Sequence of chain 2.B:
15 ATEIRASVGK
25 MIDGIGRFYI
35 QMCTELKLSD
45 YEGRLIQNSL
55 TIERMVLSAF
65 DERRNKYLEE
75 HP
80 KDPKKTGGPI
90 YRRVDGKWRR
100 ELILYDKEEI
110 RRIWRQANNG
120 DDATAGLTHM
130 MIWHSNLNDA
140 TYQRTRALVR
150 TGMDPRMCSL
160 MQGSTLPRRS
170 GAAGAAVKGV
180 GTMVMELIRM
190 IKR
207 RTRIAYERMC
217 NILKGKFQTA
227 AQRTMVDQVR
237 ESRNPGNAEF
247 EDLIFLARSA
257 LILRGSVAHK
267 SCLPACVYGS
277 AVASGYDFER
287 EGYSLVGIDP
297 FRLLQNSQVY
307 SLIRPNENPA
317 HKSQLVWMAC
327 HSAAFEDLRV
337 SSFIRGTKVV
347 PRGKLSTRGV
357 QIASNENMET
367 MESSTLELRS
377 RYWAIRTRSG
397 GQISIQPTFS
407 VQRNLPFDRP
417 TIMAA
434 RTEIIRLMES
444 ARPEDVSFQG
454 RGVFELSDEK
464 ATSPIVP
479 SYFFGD

Binding-site contacts:
Ligand atom CL30 contacts residue TYR45 of chain 2.B at 3.3 Å.
Ligand atom N22 contacts residue TYR45 of chain 2.B at 3.4 Å.
Ligand atom C13 contacts residue TYR45 of chain 2.B at 3.5 Å (hydrophobic).
Ligand atom O27 contacts residue SER369 of chain 2.B at 2.4 Å (h-bond).
Ligand atom C9 contacts residue TYR282 of chain 2.A at 3.5 Å (hydrophobic).
Ligand atom C9 contacts residue ASN302 of chain 2.A at 3.7 Å.
Ligand atom O28 contacts residue ASP295 of chain 2.A at 3.0 Å (salt-bridge).
Ligand atom C4 contacts residue ARG298 of chain 2.A at 2.6 Å.
Ligand atom C19 contacts residue TYR306 of chain 2.B at 3.6 Å (hydrophobic).
Ligand atom O27 contacts residue TYR306 of chain 2.B at 3.6 Å.
Ligand atom C16 contacts residue TYR282 of chain 2.A at 3.5 Å (hydrophobic).
Ligand atom N25 contacts residue TYR282 of chain 2.A at 3.6 Å (h-bond).
Ligand atom N25 contacts residue ASP295 of chain 2.A at 3.2 Å (salt-bridge).
Ligand atom C15 contacts residue SER369 of chain 2.B at 3.4 Å.
Ligand atom C5 contacts residue TYR282 of chain 2.A at 3.6 Å (hydrophobic).
Ligand atom C12 contacts residue TYR45 of chain 2.B at 3.7 Å (hydrophobic).
Ligand atom C17 contacts residue ARG298 of chain 2.A at 3.6 Å.
Ligand atom C13 contacts residue TRP97 of chain 2.B at 3.7 Å (hydrophobic).
Ligand atom O26 contacts residue ARG298 of chain 2.A at 3.5 Å.
Ligand atom O26 contacts residue ASP295 of chain 2.A at 3.1 Å.
Ligand atom CL31 contacts residue ARG92 of chain 2.B at 3.2 Å.
Ligand atom C14 contacts residue ARG92 of chain 2.B at 3.4 Å.
Ligand atom N21 contacts residue ARG92 of chain 2.B at 3.5 Å (salt-bridge).
Ligand atom O28 contacts residue LEU299 of chain 2.A at 3.2 Å.
Ligand atom O29 contacts residue TRP97 of chain 2.B at 3.3 Å.
Ligand atom C3 contacts residue ARG298 of chain 2.A at 3.2 Å.
Ligand atom C10 contacts residue TYR282 of chain 2.A at 3.4 Å (hydrophobic).
Ligand atom C20 contacts residue TYR306 of chain 2.B at 3.5 Å (hydrophobic).
Ligand atom C6 contacts residue TYR282 of chain 2.A at 3.7 Å (hydrophobic).
Ligand atom C1 contacts residue TYR282 of chain 2.A at 3.5 Å (hydrophobic).
Ligand atom C4 contacts residue TYR282 of chain 2.A at 3.5 Å (hydrophobic).
Ligand atom O29 contacts residue GLU46 of chain 2.B at 3.2 Å (salt-bridge).
Ligand atom C10 contacts residue ARG298 of chain 2.A at 3.6 Å.
Ligand atom C20 contacts residue TYR45 of chain 2.B at 3.2 Å (hydrophobic).
Ligand atom O29 contacts residue TYR45 of chain 2.B at 3.2 Å.
Ligand atom C17 contacts residue ASN302 of chain 2.A at 3.5 Å.
Ligand atom C19 contacts residue ASN302 of chain 2.A at 3.2 Å.
Ligand atom N23 contacts residue ASN302 of chain 2.A at 3.6 Å.
Ligand atom C11 contacts residue TYR282 of chain 2.A at 3.4 Å (hydrophobic).
Ligand atom O28 contacts residue TYR289 of chain 2.A at 3.5 Å.

Sequence of chain 2.A:
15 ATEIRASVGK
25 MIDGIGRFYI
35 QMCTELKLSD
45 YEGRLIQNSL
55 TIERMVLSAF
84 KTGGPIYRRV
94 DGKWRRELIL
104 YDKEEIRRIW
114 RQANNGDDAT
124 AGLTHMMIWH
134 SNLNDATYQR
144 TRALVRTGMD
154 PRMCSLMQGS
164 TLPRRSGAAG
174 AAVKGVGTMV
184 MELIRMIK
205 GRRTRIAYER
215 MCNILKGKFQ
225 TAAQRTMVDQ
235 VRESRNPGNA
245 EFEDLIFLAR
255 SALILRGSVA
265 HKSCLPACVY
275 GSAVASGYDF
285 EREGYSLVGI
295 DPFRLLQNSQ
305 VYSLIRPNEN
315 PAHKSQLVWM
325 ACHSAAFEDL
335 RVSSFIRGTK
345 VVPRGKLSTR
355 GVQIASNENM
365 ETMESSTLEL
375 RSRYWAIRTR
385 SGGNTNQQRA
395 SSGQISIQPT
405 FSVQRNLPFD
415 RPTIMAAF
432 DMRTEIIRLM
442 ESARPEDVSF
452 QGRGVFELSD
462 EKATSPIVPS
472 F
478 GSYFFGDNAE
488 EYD

A protein and the small-molecule ligand that binds it are described below.
Small molecule (SMILES): Cc1onc(-c2cccnc2Cl)c1C(=O)N1CCN(c2ccc([N+](=O)[O-])cc2Cl)CC1